A protein and the small-molecule ligand that binds it are described below.
Small molecule (SMILES): CC(=O)N[C@@H]1[C@@H](O)[C@H](O)[C@@H](CO)O[C@H]1O

Binding-site contacts:
Ligand atom C7 contacts residue ASN340 of chain 1.D at 3.7 Å.
Ligand atom O5 contacts residue ASN340 of chain 1.D at 2.4 Å (h-bond).
Ligand atom O6 contacts residue ASN340 of chain 1.D at 4.4 Å.
Ligand atom N2 contacts residue ASN340 of chain 1.D at 3.4 Å (h-bond).
Ligand atom C8 contacts residue ASN340 of chain 1.D at 4.1 Å.
Ligand atom C4 contacts residue ASN340 of chain 1.D at 4.2 Å.
Ligand atom C1 contacts residue ASN340 of chain 1.D at 1.4 Å.
Ligand atom C2 contacts residue ASN340 of chain 1.D at 2.5 Å.
Ligand atom C5 contacts residue ASN340 of chain 1.D at 3.7 Å.
Ligand atom O3 contacts residue ASN340 of chain 1.D at 3.6 Å.
Ligand atom C3 contacts residue ASN340 of chain 1.D at 3.6 Å.
Ligand atom O6 contacts residue PHE337 of chain 1.D at 3.4 Å (h-bond).
Ligand atom O7 contacts residue ASN340 of chain 1.D at 4.2 Å.

Sequence of chain 1.D:
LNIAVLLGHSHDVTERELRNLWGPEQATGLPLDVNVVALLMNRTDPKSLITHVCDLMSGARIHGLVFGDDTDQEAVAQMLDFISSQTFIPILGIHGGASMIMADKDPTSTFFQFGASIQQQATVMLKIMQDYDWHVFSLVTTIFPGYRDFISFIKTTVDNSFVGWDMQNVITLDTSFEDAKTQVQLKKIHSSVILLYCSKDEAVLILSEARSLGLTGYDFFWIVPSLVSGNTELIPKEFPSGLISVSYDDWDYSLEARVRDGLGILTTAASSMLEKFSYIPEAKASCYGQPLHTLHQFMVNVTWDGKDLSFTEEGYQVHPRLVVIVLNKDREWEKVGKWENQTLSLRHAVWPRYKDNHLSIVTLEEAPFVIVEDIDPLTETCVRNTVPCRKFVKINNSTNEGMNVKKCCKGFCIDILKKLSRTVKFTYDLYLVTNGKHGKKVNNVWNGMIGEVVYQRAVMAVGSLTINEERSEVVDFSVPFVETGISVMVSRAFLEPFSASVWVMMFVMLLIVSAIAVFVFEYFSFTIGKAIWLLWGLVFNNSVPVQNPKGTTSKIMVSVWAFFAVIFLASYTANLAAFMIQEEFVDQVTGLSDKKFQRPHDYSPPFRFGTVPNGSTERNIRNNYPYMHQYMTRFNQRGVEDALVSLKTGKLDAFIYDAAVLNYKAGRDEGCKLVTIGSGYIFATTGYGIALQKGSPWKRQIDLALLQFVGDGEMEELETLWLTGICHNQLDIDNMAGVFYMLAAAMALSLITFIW